A small-molecule ligand and the protein it binds are described below.
Small molecule (SMILES): CCCn1nc(C2=C(N)NON2)nc1C1=C(N)NON1

Sequence of chain 1.A:
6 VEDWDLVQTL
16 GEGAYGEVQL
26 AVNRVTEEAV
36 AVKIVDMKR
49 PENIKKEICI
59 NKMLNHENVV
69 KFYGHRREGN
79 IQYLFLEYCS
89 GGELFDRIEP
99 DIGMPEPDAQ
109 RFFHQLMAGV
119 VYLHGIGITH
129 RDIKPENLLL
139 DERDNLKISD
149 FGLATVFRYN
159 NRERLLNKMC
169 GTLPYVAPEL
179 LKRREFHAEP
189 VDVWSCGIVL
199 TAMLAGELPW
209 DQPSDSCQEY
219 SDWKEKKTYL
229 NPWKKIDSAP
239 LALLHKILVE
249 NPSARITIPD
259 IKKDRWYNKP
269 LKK

Binding-site contacts:
Ligand atom N16 contacts residue GLU85 of chain 1.A at 3.2 Å (salt-bridge).
Ligand atom N12 contacts residue LEU15 of chain 1.A at 3.9 Å.
Ligand atom O15 contacts residue LYS38 of chain 1.A at 3.4 Å.
Ligand atom C2 contacts residue VAL23 of chain 1.A at 3.5 Å (hydrophobic).
Ligand atom C1 contacts residue VAL23 of chain 1.A at 3.7 Å (hydrophobic).
Ligand atom O14 contacts residue LEU15 of chain 1.A at 3.9 Å.
Ligand atom N11 contacts residue LYS38 of chain 1.A at 3.4 Å (salt-bridge).
Ligand atom C4 contacts residue LEU137 of chain 1.A at 3.6 Å (hydrophobic).
Ligand atom O14 contacts residue CYS87 of chain 1.A at 3.4 Å (h-bond).
Ligand atom O15 contacts residue ASP148 of chain 1.A at 3.6 Å.
Ligand atom N3 contacts residue LEU137 of chain 1.A at 3.8 Å.
Ligand atom C6 contacts residue VAL23 of chain 1.A at 3.8 Å (hydrophobic).
Ligand atom C20 contacts residue GLY16 of chain 1.A at 4.0 Å.
Ligand atom N11 contacts residue ASP148 of chain 1.A at 3.4 Å.
Ligand atom N10 contacts residue GLU85 of chain 1.A at 3.4 Å (salt-bridge).
Ligand atom C4 contacts residue VAL23 of chain 1.A at 4.0 Å (hydrophobic).
Ligand atom C20 contacts residue LEU15 of chain 1.A at 3.7 Å (hydrophobic).
Ligand atom N3 contacts residue VAL23 of chain 1.A at 3.9 Å.
Ligand atom N17 contacts residue VAL23 of chain 1.A at 3.9 Å.
Ligand atom N13 contacts residue LEU84 of chain 1.A at 3.8 Å.
Ligand atom C1 contacts residue LEU137 of chain 1.A at 3.6 Å (hydrophobic).
Ligand atom C20 contacts residue GLU91 of chain 1.A at 3.1 Å.
Ligand atom C19 contacts residue GLY16 of chain 1.A at 3.9 Å.
Ligand atom N7 contacts residue VAL23 of chain 1.A at 4.0 Å.
Ligand atom C6 contacts residue SER147 of chain 1.A at 3.8 Å.
Ligand atom C8 contacts residue GLU85 of chain 1.A at 3.7 Å.
Ligand atom N13 contacts residue SER147 of chain 1.A at 3.6 Å.
Ligand atom N17 contacts residue TYR20 of chain 1.A at 4.0 Å.
Ligand atom N16 contacts residue ALA36 of chain 1.A at 3.9 Å.
Ligand atom C2 contacts residue SER147 of chain 1.A at 3.9 Å.
Ligand atom N5 contacts residue VAL23 of chain 1.A at 3.6 Å.
Ligand atom N10 contacts residue ALA36 of chain 1.A at 3.6 Å.
Ligand atom C8 contacts residue ALA36 of chain 1.A at 3.7 Å (hydrophobic).
Ligand atom C8 contacts residue LEU137 of chain 1.A at 3.5 Å (hydrophobic).
Ligand atom N10 contacts residue TYR86 of chain 1.A at 3.6 Å.
Ligand atom N16 contacts residue LEU137 of chain 1.A at 3.6 Å.
Ligand atom N11 contacts residue TYR20 of chain 1.A at 3.9 Å.
Ligand atom C9 contacts residue VAL23 of chain 1.A at 3.9 Å (hydrophobic).
Ligand atom O14 contacts residue TYR86 of chain 1.A at 3.4 Å.
Ligand atom N10 contacts residue CYS87 of chain 1.A at 3.0 Å (h-bond).